Binding-site contacts:
Ligand atom C10 contacts residue ATP1 of chain 1.G at 3.7 Å.
Ligand atom C15 contacts residue ILE117 of chain 1.B at 3.6 Å (hydrophobic).
Ligand atom O11 contacts residue GLY100 of chain 1.B at 3.5 Å.
Ligand atom C17 contacts residue THR172 of chain 1.A at 3.6 Å.
Ligand atom O13 contacts residue THR101 of chain 1.B at 3.7 Å.
Ligand atom C09 contacts residue VAL156 of chain 1.A at 3.9 Å (hydrophobic).
Ligand atom C22 contacts residue THR172 of chain 1.A at 3.6 Å.
Ligand atom O18 contacts residue GLY116 of chain 1.B at 3.3 Å.
Ligand atom O25 contacts residue LEU171 of chain 1.A at 3.9 Å.
Ligand atom O13 contacts residue ARG113 of chain 1.B at 2.9 Å (salt-bridge).
Ligand atom C26 contacts residue ASP170 of chain 1.A at 3.6 Å.
Ligand atom C15 contacts residue THR101 of chain 1.B at 3.6 Å.
Ligand atom C17 contacts residue ARG113 of chain 1.B at 3.8 Å.
Ligand atom C16 contacts residue ILE167 of chain 1.A at 3.8 Å (hydrophobic).
Ligand atom O18 contacts residue ARG113 of chain 1.B at 2.9 Å (salt-bridge).
Ligand atom C08 contacts residue PHE71 of chain 1.B at 3.7 Å (hydrophobic).
Ligand atom N14 contacts residue ALA173 of chain 1.A at 3.4 Å (h-bond).
Ligand atom O11 contacts residue ATP1 of chain 1.G at 2.8 Å (h-bond).
Ligand atom C06 contacts residue GLU70 of chain 1.B at 3.5 Å.
Ligand atom C22 contacts residue TYR240 of chain 1.A at 3.9 Å (hydrophobic).
Ligand atom C17 contacts residue ILE117 of chain 1.B at 3.9 Å (hydrophobic).
Ligand atom O25 contacts residue GLU202 of chain 1.A at 3.5 Å (salt-bridge).
Ligand atom C23 contacts residue GLU202 of chain 1.A at 3.8 Å.
Ligand atom C20 contacts residue GLY116 of chain 1.B at 3.8 Å.
Ligand atom O13 contacts residue SER102 of chain 1.B at 3.5 Å.
Ligand atom C15 contacts residue ALA173 of chain 1.A at 3.6 Å (hydrophobic).
Ligand atom O25 contacts residue THR172 of chain 1.A at 3.2 Å (h-bond).
Ligand atom O18 contacts residue ILE117 of chain 1.B at 3.6 Å (h-bond).
Ligand atom C24 contacts residue THR172 of chain 1.A at 3.7 Å.
Ligand atom C26 contacts residue THR172 of chain 1.A at 3.6 Å.
Ligand atom C06 contacts residue ATP1 of chain 1.G at 3.3 Å.
Ligand atom N19 contacts residue THR172 of chain 1.A at 2.9 Å (h-bond).
Ligand atom C16 contacts residue ARG113 of chain 1.B at 3.8 Å.
Ligand atom C23 contacts residue TYR240 of chain 1.A at 3.6 Å (hydrophobic).
Ligand atom C21 contacts residue TYR240 of chain 1.A at 3.5 Å (hydrophobic).
Ligand atom C26 contacts residue LEU171 of chain 1.A at 3.8 Å (hydrophobic).
Ligand atom C24 contacts residue TYR240 of chain 1.A at 3.6 Å (hydrophobic).
Ligand atom C16 contacts residue THR172 of chain 1.A at 3.4 Å.
Ligand atom C20 contacts residue TYR240 of chain 1.A at 3.4 Å (hydrophobic).
Ligand atom C24 contacts residue LEU171 of chain 1.A at 3.5 Å (hydrophobic).

Sequence of chain 1.B:
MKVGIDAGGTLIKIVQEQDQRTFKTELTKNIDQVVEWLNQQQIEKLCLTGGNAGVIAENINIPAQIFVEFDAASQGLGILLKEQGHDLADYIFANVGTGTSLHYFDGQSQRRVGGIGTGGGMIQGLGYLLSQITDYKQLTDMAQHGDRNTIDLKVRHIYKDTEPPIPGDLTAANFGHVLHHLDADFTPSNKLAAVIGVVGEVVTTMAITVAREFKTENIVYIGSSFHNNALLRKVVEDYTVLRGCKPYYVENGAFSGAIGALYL

Sequence of chain 1.A:
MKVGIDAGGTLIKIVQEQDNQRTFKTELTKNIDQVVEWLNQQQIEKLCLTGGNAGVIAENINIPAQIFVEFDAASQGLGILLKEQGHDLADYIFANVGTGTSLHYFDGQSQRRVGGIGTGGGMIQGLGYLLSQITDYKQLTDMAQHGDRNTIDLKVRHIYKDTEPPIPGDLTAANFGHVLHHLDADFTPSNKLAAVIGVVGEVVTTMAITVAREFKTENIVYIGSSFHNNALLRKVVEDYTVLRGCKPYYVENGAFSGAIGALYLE

This protein binds this small molecule.
Small molecule (SMILES): COCCCCCNC(=O)CCNC(=O)[C@H](O)C(C)(C)C